Sequence of chain 1.B:
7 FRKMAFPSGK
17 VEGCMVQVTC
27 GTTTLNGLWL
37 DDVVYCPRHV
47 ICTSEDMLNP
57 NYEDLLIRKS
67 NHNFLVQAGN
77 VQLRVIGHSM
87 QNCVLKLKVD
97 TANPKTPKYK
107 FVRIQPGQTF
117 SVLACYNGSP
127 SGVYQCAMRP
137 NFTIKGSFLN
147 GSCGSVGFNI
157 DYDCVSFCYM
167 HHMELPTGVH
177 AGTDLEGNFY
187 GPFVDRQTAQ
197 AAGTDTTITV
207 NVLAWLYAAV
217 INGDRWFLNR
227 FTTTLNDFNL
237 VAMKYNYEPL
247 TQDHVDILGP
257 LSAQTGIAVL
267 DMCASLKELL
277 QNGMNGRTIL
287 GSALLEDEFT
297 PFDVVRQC

This protein binds this small molecule.
Small molecule (SMILES): CC(C)C[C@H](NC(=O)O[C@@H](C)C1CCC(F)(F)CC1)C(=O)N[C@@H](C[C@@H]1CCNC1=O)C(O)S(=O)(=O)O

Binding-site contacts:
Ligand atom O20 contacts residue YKM1 of chain 1.F at 0.5 Å (h-bond).
Ligand atom O24 contacts residue YKM1 of chain 1.F at 0.4 Å (h-bond).
Ligand atom N12 contacts residue YKM1 of chain 1.F at 0.3 Å (h-bond).
Ligand atom C01 contacts residue YKM1 of chain 1.F at 0.2 Å.
Ligand atom O23 contacts residue YKM1 of chain 1.F at 0.5 Å (h-bond).
Ligand atom N17 contacts residue GLU170 of chain 1.B at 3.0 Å (salt-bridge).
Ligand atom C14 contacts residue YKM1 of chain 1.F at 0.2 Å.
Ligand atom C28 contacts residue YKM1 of chain 1.F at 0.1 Å.
Ligand atom C13 contacts residue YKM1 of chain 1.F at 0.2 Å.
Ligand atom C16 contacts residue YKM1 of chain 1.F at 0.3 Å.
Ligand atom C32 contacts residue YKM1 of chain 1.F at 0.1 Å.
Ligand atom C09 contacts residue YKM1 of chain 1.F at 0.1 Å.
Ligand atom O22 contacts residue CYS149 of chain 1.B at 2.7 Å (h-bond).
Ligand atom C19 contacts residue YKM1 of chain 1.F at 0.0 Å.
Ligand atom F29 contacts residue YKM1 of chain 1.F at 0.1 Å.
Ligand atom C13 contacts residue CYS149 of chain 1.B at 2.8 Å (hydrophobic).
Ligand atom C10 contacts residue YKM1 of chain 1.F at 0.2 Å.
Ligand atom C21 contacts residue YKM1 of chain 1.F at 0.2 Å.
Ligand atom C15 contacts residue YKM1 of chain 1.F at 0.1 Å.
Ligand atom C06 contacts residue YKM1 of chain 1.F at 0.2 Å.
Ligand atom O03 contacts residue YKM1 of chain 1.F at 0.4 Å (h-bond).
Ligand atom C21 contacts residue CYS149 of chain 1.B at 1.8 Å (hydrophobic).
Ligand atom C04 contacts residue YKM1 of chain 1.F at 0.1 Å.
Ligand atom C07 contacts residue YKM1 of chain 1.F at 0.2 Å.
Ligand atom C27 contacts residue YKM1 of chain 1.F at 0.1 Å.
Ligand atom C26 contacts residue YKM1 of chain 1.F at 0.1 Å.
Ligand atom C18 contacts residue YKM1 of chain 1.F at 0.1 Å.
Ligand atom C02 contacts residue YKM1 of chain 1.F at 0.1 Å.
Ligand atom N17 contacts residue YKM1 of chain 1.F at 0.1 Å (h-bond).
Ligand atom N05 contacts residue YKM1 of chain 1.F at 0.2 Å (h-bond).
Ligand atom N12 contacts residue HIS168 of chain 1.B at 2.9 Å (h-bond).
Ligand atom F30 contacts residue YKM1 of chain 1.F at 0.1 Å.
Ligand atom C08 contacts residue YKM1 of chain 1.F at 0.2 Å.
Ligand atom O20 contacts residue HIS167 of chain 1.B at 2.8 Å (h-bond).
Ligand atom O24 contacts residue GLU170 of chain 1.B at 2.9 Å (salt-bridge).
Ligand atom C11 contacts residue YKM1 of chain 1.F at 0.3 Å.
Ligand atom C31 contacts residue YKM1 of chain 1.F at 0.1 Å.
Ligand atom C25 contacts residue YKM1 of chain 1.F at 0.1 Å.
Ligand atom O22 contacts residue YKM1 of chain 1.F at 1.3 Å.
Ligand atom N05 contacts residue GLN193 of chain 1.B at 2.8 Å (h-bond).